Sequence of chain 2.A:
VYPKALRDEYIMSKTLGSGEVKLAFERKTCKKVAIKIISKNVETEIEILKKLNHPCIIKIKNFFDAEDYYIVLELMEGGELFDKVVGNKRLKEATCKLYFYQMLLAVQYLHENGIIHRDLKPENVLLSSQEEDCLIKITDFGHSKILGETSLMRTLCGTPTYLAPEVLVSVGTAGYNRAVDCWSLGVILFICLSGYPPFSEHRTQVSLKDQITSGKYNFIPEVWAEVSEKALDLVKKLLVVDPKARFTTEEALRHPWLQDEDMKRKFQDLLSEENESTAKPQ

Binding-site contacts:
Ligand atom CAU contacts residue LYS41 of chain 2.A at 3.4 Å.
Ligand atom NAD contacts residue GLU65 of chain 2.A at 3.5 Å (salt-bridge).
Ligand atom CBG contacts residue LYS16 of chain 2.A at 3.7 Å.
Ligand atom NAE contacts residue VAL26 of chain 2.A at 3.2 Å.
Ligand atom CAL contacts residue ASP160 of chain 2.A at 3.7 Å.
Ligand atom CAK contacts residue ASP160 of chain 2.A at 3.4 Å.
Ligand atom CAT contacts residue LYS41 of chain 2.A at 3.5 Å.
Ligand atom CAT contacts residue VAL26 of chain 2.A at 3.7 Å (hydrophobic).
Ligand atom CAO contacts residue ASP160 of chain 2.A at 3.6 Å.
Ligand atom NAB contacts residue GLY162 of chain 2.A at 3.5 Å.
Ligand atom CBD contacts residue GLY99 of chain 2.A at 3.5 Å.
Ligand atom CAQ contacts residue LEU93 of chain 2.A at 3.5 Å (hydrophobic).
Ligand atom CAO contacts residue THR159 of chain 2.A at 3.5 Å.
Ligand atom NAC contacts residue GLU65 of chain 2.A at 2.6 Å (salt-bridge).
Ligand atom CAN contacts residue THR159 of chain 2.A at 3.5 Å.
Ligand atom CAM contacts residue ILE43 of chain 2.A at 3.7 Å (hydrophobic).
Ligand atom NAD contacts residue ASP160 of chain 2.A at 3.6 Å.
Ligand atom NAB contacts residue ASP160 of chain 2.A at 3.2 Å (salt-bridge).
Ligand atom CAM contacts residue GLU65 of chain 2.A at 3.4 Å.
Ligand atom CBD contacts residue MET96 of chain 2.A at 3.1 Å (hydrophobic).
Ligand atom CAR contacts residue THR159 of chain 2.A at 3.3 Å.
Ligand atom CBA contacts residue GLY99 of chain 2.A at 3.7 Å.
Ligand atom NAB contacts residue GLU65 of chain 2.A at 2.8 Å (salt-bridge).
Ligand atom OBH contacts residue LEU146 of chain 2.A at 3.1 Å.
Ligand atom NAI contacts residue LEU18 of chain 2.A at 3.2 Å (h-bond).
Ligand atom NAC contacts residue ASP160 of chain 2.A at 3.3 Å (salt-bridge).
Ligand atom CAO contacts residue GLU65 of chain 2.A at 3.1 Å.
Ligand atom CBA contacts residue MET96 of chain 2.A at 2.9 Å (hydrophobic).
Ligand atom CAN contacts residue ASP160 of chain 2.A at 3.7 Å.
Ligand atom CAQ contacts residue THR159 of chain 2.A at 2.6 Å.
Ligand atom CAY contacts residue LEU18 of chain 2.A at 3.6 Å (hydrophobic).
Ligand atom CAM contacts residue ASP160 of chain 2.A at 3.1 Å.
Ligand atom CAZ contacts residue GLY99 of chain 2.A at 3.5 Å.
Ligand atom CBC contacts residue GLY99 of chain 2.A at 3.5 Å.
Ligand atom CBF contacts residue LEU18 of chain 2.A at 3.5 Å (hydrophobic).
Ligand atom CAR contacts residue LEU93 of chain 2.A at 3.5 Å (hydrophobic).
Ligand atom CBD contacts residue GLU97 of chain 2.A at 2.8 Å.
Ligand atom CBB contacts residue MET96 of chain 2.A at 3.7 Å (hydrophobic).
Ligand atom CAP contacts residue THR159 of chain 2.A at 3.1 Å.
Ligand atom NAA contacts residue ASP160 of chain 2.A at 3.0 Å (salt-bridge).

The small molecule below binds the protein below.
Small molecule (SMILES): C/C(=N\NC1=NCCN1)c1ccc(NC(=O)Nc2ccc(/C(C)=N/NC3=NCCN3)cc2)cc1